Sequence of chain 1.A:
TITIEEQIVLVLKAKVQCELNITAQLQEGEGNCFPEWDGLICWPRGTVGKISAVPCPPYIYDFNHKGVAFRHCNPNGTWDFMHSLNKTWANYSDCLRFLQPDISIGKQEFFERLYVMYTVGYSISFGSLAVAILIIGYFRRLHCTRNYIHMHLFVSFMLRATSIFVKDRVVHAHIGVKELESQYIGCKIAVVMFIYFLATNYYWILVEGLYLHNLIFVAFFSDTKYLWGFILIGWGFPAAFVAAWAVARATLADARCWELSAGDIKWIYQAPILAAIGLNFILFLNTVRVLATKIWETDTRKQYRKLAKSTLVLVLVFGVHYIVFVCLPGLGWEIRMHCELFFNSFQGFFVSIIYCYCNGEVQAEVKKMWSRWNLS

A protein and the small-molecule ligand that binds it are described below.
Small molecule (SMILES): CC(C)CCC[C@@H](C)[C@H]1CC[C@H]2[C@@H]3CC=C4C[C@@H](O)CC[C@]4(C)[C@H]3CC[C@]12C

Binding-site contacts:
Ligand atom C11 contacts residue ILE226 of chain 1.A at 3.7 Å (hydrophobic).
Ligand atom C22 contacts residue VAL233 of chain 1.A at 3.8 Å (hydrophobic).
Ligand atom C18 contacts residue VAL233 of chain 1.A at 4.0 Å (hydrophobic).
Ligand atom C15 contacts residue ALA287 of chain 1.A at 4.0 Å (hydrophobic).
Ligand atom C21 contacts residue ILE230 of chain 1.A at 4.4 Å (hydrophobic).
Ligand atom C18 contacts residue ALA287 of chain 1.A at 3.9 Å (hydrophobic).
Ligand atom C21 contacts residue VAL233 of chain 1.A at 4.4 Å (hydrophobic).
Ligand atom C6 contacts residue ALA291 of chain 1.A at 4.3 Å (hydrophobic).
Ligand atom C5 contacts residue ALA291 of chain 1.A at 4.3 Å (hydrophobic).
Ligand atom C19 contacts residue TRP299 of chain 1.A at 3.7 Å (hydrophobic).
Ligand atom C18 contacts residue TRP299 of chain 1.A at 4.1 Å (hydrophobic).
Ligand atom C12 contacts residue ILE226 of chain 1.A at 4.3 Å (hydrophobic).
Ligand atom C1 contacts residue ILE226 of chain 1.A at 4.0 Å (hydrophobic).
Ligand atom C4 contacts residue ALA291 of chain 1.A at 4.1 Å (hydrophobic).
Ligand atom C12 contacts residue ILE230 of chain 1.A at 4.5 Å (hydrophobic).
Ligand atom C19 contacts residue LYS229 of chain 1.A at 4.1 Å.
Ligand atom C20 contacts residue VAL233 of chain 1.A at 3.9 Å (hydrophobic).